A protein and the small-molecule ligand that binds it are described below.
Small molecule (SMILES): OC[C@H]1O[C@@H](O[C@H]2[C@H](O)[C@@H](O)[C@H](O)O[C@@H]2CO)[C@H](O)[C@@H](O)[C@@H]1O

Binding-site contacts:
Ligand atom O2 contacts residue GLN175 of chain 1.D at 2.7 Å (h-bond).
Ligand atom C4 contacts residue ARG106 of chain 1.D at 3.7 Å.
Ligand atom C6 contacts residue TYR145 of chain 1.D at 3.6 Å (hydrophobic).
Ligand atom O1 contacts residue GLU197 of chain 1.D at 3.6 Å.
Ligand atom C1 contacts residue ASP199 of chain 1.D at 3.0 Å.
Ligand atom O1 contacts residue GLU202 of chain 1.D at 3.6 Å.
Ligand atom O4 contacts residue ASP173 of chain 1.D at 3.7 Å.
Ligand atom C1 contacts residue TRP347 of chain 1.D at 3.9 Å (hydrophobic).
Ligand atom C6 contacts residue ALA143 of chain 1.D at 3.7 Å (hydrophobic).
Ligand atom O3 contacts residue TYR177 of chain 1.D at 3.9 Å.
Ligand atom C5 contacts residue GLU197 of chain 1.D at 3.5 Å.
Ligand atom O5 contacts residue ASP199 of chain 1.D at 3.4 Å (salt-bridge).
Ligand atom O6 contacts residue ALA143 of chain 1.D at 3.9 Å.
Ligand atom C6 contacts residue GLU202 of chain 1.D at 3.5 Å.
Ligand atom C5 contacts residue GLU202 of chain 1.D at 3.6 Å.
Ligand atom O5 contacts residue GLU197 of chain 1.D at 3.4 Å (salt-bridge).
Ligand atom C2 contacts residue GLU197 of chain 1.D at 3.5 Å.
Ligand atom O3 contacts residue GLN175 of chain 1.D at 3.4 Å.
Ligand atom C3 contacts residue ARG106 of chain 1.D at 3.6 Å.
Ligand atom C2 contacts residue ARG106 of chain 1.D at 3.9 Å.
Ligand atom C1 contacts residue GLU197 of chain 1.D at 2.8 Å.
Ligand atom O5 contacts residue GLU202 of chain 1.D at 2.8 Å (salt-bridge).
Ligand atom C2 contacts residue TYR145 of chain 1.D at 3.3 Å (hydrophobic).
Ligand atom O6 contacts residue ASN141 of chain 1.D at 3.7 Å.
Ligand atom C1 contacts residue GLU202 of chain 1.D at 3.9 Å.
Ligand atom O1 contacts residue HIS213 of chain 1.D at 3.2 Å (h-bond).
Ligand atom O3 contacts residue ARG106 of chain 1.D at 3.0 Å (salt-bridge).
Ligand atom O4 contacts residue TYR171 of chain 1.D at 3.5 Å (h-bond).
Ligand atom O2 contacts residue TYR145 of chain 1.D at 2.8 Å (h-bond).
Ligand atom C3 contacts residue ASP173 of chain 1.D at 3.1 Å.
Ligand atom O4 contacts residue TYR145 of chain 1.D at 3.5 Å (h-bond).
Ligand atom O2 contacts residue GLU197 of chain 1.D at 2.8 Å (salt-bridge).
Ligand atom O6 contacts residue GLU202 of chain 1.D at 2.8 Å (salt-bridge).
Ligand atom O3 contacts residue ASP173 of chain 1.D at 2.7 Å (salt-bridge).
Ligand atom O1 contacts residue ASP199 of chain 1.D at 2.6 Å (salt-bridge).
Ligand atom C2 contacts residue GLN175 of chain 1.D at 3.7 Å.
Ligand atom C3 contacts residue GLU197 of chain 1.D at 3.6 Å.
Ligand atom O2 contacts residue SER345 of chain 1.D at 2.8 Å (h-bond).
Ligand atom O6 contacts residue TRP347 of chain 1.D at 2.9 Å (h-bond).
Ligand atom O6 contacts residue TYR177 of chain 1.D at 3.9 Å.

Sequence of chain 1.D:
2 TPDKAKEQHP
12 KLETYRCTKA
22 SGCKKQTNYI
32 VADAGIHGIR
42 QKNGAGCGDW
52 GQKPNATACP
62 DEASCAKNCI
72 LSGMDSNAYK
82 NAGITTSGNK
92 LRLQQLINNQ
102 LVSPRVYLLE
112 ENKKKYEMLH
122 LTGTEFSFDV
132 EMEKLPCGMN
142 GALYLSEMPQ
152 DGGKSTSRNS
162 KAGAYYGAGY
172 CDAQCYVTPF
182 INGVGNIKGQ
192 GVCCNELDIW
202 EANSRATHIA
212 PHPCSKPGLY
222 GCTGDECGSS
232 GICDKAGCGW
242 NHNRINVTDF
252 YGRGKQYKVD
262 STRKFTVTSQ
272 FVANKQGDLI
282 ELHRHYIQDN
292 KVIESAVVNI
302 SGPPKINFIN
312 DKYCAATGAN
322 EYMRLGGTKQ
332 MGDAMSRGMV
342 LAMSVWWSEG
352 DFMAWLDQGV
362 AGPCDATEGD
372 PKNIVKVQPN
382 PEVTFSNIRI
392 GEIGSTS